The protein below binds the small molecule below.
Small molecule (SMILES): CC(=O)N[C@H]1[C@H](O[C@H]2[C@H](O)[C@@H](NC(C)=O)CO[C@@H]2CO)O[C@H](CO)[C@@H](O[C@@H]2O[C@H](CO)[C@@H](O)[C@H](O)[C@@H]2O)[C@@H]1O

Binding-site contacts:
Ligand atom C7 contacts residue ASN65 of chain 1.C at 3.2 Å.
Ligand atom C4 contacts residue ASN65 of chain 1.C at 4.2 Å.
Ligand atom O5 contacts residue ASN65 of chain 1.C at 2.3 Å (h-bond).
Ligand atom N2 contacts residue ASN65 of chain 1.C at 2.9 Å (h-bond).
Ligand atom C1 contacts residue ASN65 of chain 1.C at 1.4 Å.
Ligand atom C5 contacts residue ASN65 of chain 1.C at 3.7 Å.
Ligand atom C8 contacts residue ASN65 of chain 1.C at 4.4 Å.
Ligand atom C3 contacts residue ASN65 of chain 1.C at 3.8 Å.
Ligand atom C2 contacts residue ASN65 of chain 1.C at 2.4 Å.
Ligand atom O7 contacts residue ASN65 of chain 1.C at 3.0 Å (h-bond).
Ligand atom C8 contacts residue LYS64 of chain 1.C at 3.7 Å.

Sequence of chain 1.C:
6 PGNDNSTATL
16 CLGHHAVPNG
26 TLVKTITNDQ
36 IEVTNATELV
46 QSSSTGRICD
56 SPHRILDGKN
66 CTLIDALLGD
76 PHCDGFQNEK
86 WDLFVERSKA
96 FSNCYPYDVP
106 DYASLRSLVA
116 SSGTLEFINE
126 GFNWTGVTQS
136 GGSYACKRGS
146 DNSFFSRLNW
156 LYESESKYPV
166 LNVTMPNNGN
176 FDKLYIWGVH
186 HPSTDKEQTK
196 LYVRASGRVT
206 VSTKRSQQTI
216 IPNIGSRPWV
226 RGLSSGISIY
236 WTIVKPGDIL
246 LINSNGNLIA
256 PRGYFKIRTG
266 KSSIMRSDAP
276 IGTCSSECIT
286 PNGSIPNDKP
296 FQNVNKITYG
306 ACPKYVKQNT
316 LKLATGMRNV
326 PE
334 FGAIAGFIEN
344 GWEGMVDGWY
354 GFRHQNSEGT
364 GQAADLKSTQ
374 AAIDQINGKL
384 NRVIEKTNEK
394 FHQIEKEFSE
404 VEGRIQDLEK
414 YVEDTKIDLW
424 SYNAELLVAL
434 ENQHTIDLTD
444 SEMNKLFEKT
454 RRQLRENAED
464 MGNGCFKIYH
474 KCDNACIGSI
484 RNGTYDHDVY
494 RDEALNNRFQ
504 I